This protein binds this small molecule.
Small molecule (SMILES): O=Cc1ccc([N+](=O)[O-])c(OC(=O)c2cccc(Cl)c2)c1

Sequence of chain 2.A:
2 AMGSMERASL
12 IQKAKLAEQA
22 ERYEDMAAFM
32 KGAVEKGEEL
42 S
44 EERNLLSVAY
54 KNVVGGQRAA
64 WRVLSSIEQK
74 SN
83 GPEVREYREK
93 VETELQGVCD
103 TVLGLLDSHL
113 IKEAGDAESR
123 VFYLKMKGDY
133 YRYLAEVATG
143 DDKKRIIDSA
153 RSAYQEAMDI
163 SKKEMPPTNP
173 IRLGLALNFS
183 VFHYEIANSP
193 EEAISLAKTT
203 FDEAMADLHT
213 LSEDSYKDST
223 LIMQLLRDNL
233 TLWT

Binding-site contacts:
Ligand atom C12 contacts residue GLY10 of chain 2.B at 3.3 Å.
Ligand atom C12 contacts residue ILE8 of chain 2.B at 4.0 Å (hydrophobic).
Ligand atom C18 contacts residue ILE8 of chain 2.B at 3.6 Å (hydrophobic).
Ligand atom O20 contacts residue ILE224 of chain 2.A at 3.6 Å.
Ligand atom C14 contacts residue PRO9 of chain 2.B at 4.0 Å (hydrophobic).
Ligand atom C09 contacts residue LYS127 of chain 2.A at 1.4 Å.
Ligand atom C13 contacts residue GLY10 of chain 2.B at 3.1 Å.
Ligand atom C08 contacts residue ILE8 of chain 2.B at 3.7 Å (hydrophobic).
Ligand atom C07 contacts residue PRO172 of chain 2.A at 3.5 Å (hydrophobic).
Ligand atom CL1 contacts residue ARG12 of chain 2.B at 2.8 Å.
Ligand atom O20 contacts residue PRO172 of chain 2.A at 3.5 Å.
Ligand atom C05 contacts residue LYS127 of chain 2.A at 3.8 Å.
Ligand atom C06 contacts residue ILE8 of chain 2.B at 3.7 Å (hydrophobic).
Ligand atom C07 contacts residue ILE8 of chain 2.B at 3.7 Å (hydrophobic).
Ligand atom C08 contacts residue PRO172 of chain 2.A at 3.4 Å (hydrophobic).
Ligand atom CL1 contacts residue ARG11 of chain 2.B at 3.0 Å.
Ligand atom C03 contacts residue ILE8 of chain 2.B at 4.0 Å (hydrophobic).
Ligand atom C08 contacts residue ILE224 of chain 2.A at 3.4 Å (hydrophobic).
Ligand atom C04 contacts residue ILE8 of chain 2.B at 3.9 Å (hydrophobic).
Ligand atom C11 contacts residue ILE8 of chain 2.B at 4.1 Å (hydrophobic).
Ligand atom C17 contacts residue PRO9 of chain 2.B at 3.4 Å (hydrophobic).
Ligand atom C18 contacts residue GLY10 of chain 2.B at 3.6 Å.
Ligand atom C11 contacts residue GLY10 of chain 2.B at 3.7 Å.
Ligand atom C07 contacts residue LYS127 of chain 2.A at 3.0 Å.
Ligand atom C14 contacts residue ARG12 of chain 2.B at 3.8 Å.
Ligand atom C17 contacts residue GLY10 of chain 2.B at 3.7 Å.
Ligand atom C05 contacts residue ILE8 of chain 2.B at 3.4 Å (hydrophobic).
Ligand atom C07 contacts residue GLY176 of chain 2.A at 3.7 Å.
Ligand atom C13 contacts residue ARG12 of chain 2.B at 3.4 Å.
Ligand atom C03 contacts residue ILE224 of chain 2.A at 4.0 Å (hydrophobic).
Ligand atom CL1 contacts residue GLY10 of chain 2.B at 3.9 Å.
Ligand atom C06 contacts residue LYS127 of chain 2.A at 2.6 Å.
Ligand atom C14 contacts residue ARG11 of chain 2.B at 3.4 Å.
Ligand atom C09 contacts residue ILE8 of chain 2.B at 4.0 Å (hydrophobic).
Ligand atom C13 contacts residue ARG11 of chain 2.B at 3.4 Å.
Ligand atom O19 contacts residue GLY10 of chain 2.B at 3.4 Å.
Ligand atom N02 contacts residue ILE224 of chain 2.A at 3.8 Å.
Ligand atom C16 contacts residue PRO9 of chain 2.B at 3.1 Å (hydrophobic).
Ligand atom C16 contacts residue GLY10 of chain 2.B at 3.4 Å.
Ligand atom C14 contacts residue GLY10 of chain 2.B at 3.1 Å.

Sequence of chain 2.B:
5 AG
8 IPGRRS